The protein below binds the small molecule below.
Small molecule (SMILES): O=C(O)[C@H]1O[C@H](O[P](=O)(O)O[P](=O)(O)OC[C@H]2O[C@@H](n3ccc(=O)[nH]c3=O)[C@H](O)[C@@H]2O)[C@H](O)[C@@H](O)[C@H]1O

Binding-site contacts:
Ligand atom O4' contacts residue TYR149 of chain 1.D at 3.0 Å (h-bond).
Ligand atom N3 contacts residue THR204 of chain 1.D at 2.8 Å (h-bond).
Ligand atom O2' contacts residue THR178 of chain 1.D at 3.4 Å (h-bond).
Ligand atom O2A contacts residue MET188 of chain 1.D at 3.4 Å.
Ligand atom O4 contacts residue THR204 of chain 1.D at 3.0 Å (h-bond).
Ligand atom O4' contacts residue NAD1 of chain 1.L at 3.2 Å.
Ligand atom C4' contacts residue NAD1 of chain 1.L at 2.9 Å.
Ligand atom C4 contacts residue THR204 of chain 1.D at 3.4 Å.
Ligand atom O3D contacts residue ARG213 of chain 1.D at 3.1 Å (salt-bridge).
Ligand atom O'Q contacts residue TYR149 of chain 1.D at 2.9 Å (h-bond).
Ligand atom C6 contacts residue ALA189 of chain 1.D at 3.3 Å (hydrophobic).
Ligand atom O3' contacts residue THR178 of chain 1.D at 3.5 Å (h-bond).
Ligand atom C2 contacts residue PHE206 of chain 1.D at 3.5 Å (hydrophobic).
Ligand atom O3' contacts residue SER127 of chain 1.D at 2.9 Å (h-bond).
Ligand atom O2' contacts residue SER127 of chain 1.D at 3.3 Å (h-bond).
Ligand atom O3A contacts residue THR178 of chain 1.D at 3.2 Å.
Ligand atom O5D contacts residue ARG88 of chain 1.D at 3.4 Å (salt-bridge).
Ligand atom O4' contacts residue THR126 of chain 1.D at 2.6 Å (h-bond).
Ligand atom O3' contacts residue THR126 of chain 1.D at 3.2 Å (h-bond).
Ligand atom C2' contacts residue SER128 of chain 1.D at 3.2 Å.
Ligand atom O4D contacts residue ALA189 of chain 1.D at 3.3 Å.
Ligand atom O4D contacts residue ILE250 of chain 1.D at 3.3 Å.
Ligand atom O2B contacts residue THR178 of chain 1.D at 3.0 Å (h-bond).
Ligand atom O1A contacts residue ALA189 of chain 1.D at 3.3 Å (h-bond).
Ligand atom C6 contacts residue ARG88 of chain 1.D at 3.5 Å.
Ligand atom O2A contacts residue ALA189 of chain 1.D at 3.1 Å (h-bond).
Ligand atom O3D contacts residue GLN211 of chain 1.D at 3.1 Å.
Ligand atom O3' contacts residue TYR176 of chain 1.D at 3.2 Å (h-bond).
Ligand atom O1B contacts residue ARG88 of chain 1.D at 2.9 Å (salt-bridge).
Ligand atom O2D contacts residue GLN211 of chain 1.D at 3.0 Å (h-bond).
Ligand atom O2B contacts residue ARG213 of chain 1.D at 2.7 Å (salt-bridge).
Ligand atom O2D contacts residue GLU276 of chain 1.D at 2.6 Å (salt-bridge).
Ligand atom O2A contacts residue ARG88 of chain 1.D at 2.5 Å (salt-bridge).
Ligand atom O4 contacts residue ARG192 of chain 1.D at 2.8 Å (salt-bridge).
Ligand atom C2D contacts residue GLU276 of chain 1.D at 3.3 Å.
Ligand atom O3' contacts residue NAD1 of chain 1.L at 3.3 Å.
Ligand atom O2 contacts residue PHE206 of chain 1.D at 3.1 Å (h-bond).
Ligand atom O1A contacts residue THR178 of chain 1.D at 3.4 Å.
Ligand atom O'P contacts residue ARG185 of chain 1.D at 2.5 Å (salt-bridge).
Ligand atom O'Q contacts residue PRO85 of chain 1.D at 3.2 Å.

Sequence of chain 1.D:
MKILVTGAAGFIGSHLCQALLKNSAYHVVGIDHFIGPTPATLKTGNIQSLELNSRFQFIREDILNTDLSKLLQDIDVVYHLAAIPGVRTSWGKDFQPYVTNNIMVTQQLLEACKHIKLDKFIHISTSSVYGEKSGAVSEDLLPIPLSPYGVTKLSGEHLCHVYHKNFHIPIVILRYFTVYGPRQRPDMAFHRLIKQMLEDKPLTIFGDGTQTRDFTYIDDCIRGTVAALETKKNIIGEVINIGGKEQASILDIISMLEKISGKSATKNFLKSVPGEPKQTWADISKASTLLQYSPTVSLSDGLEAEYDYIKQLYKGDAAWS